Binding-site contacts:
Ligand atom C3 contacts residue TRP418 of chain 1.A at 3.8 Å (hydrophobic).
Ligand atom O2 contacts residue GLU368 of chain 1.A at 2.6 Å (salt-bridge).
Ligand atom O1 contacts residue GLU173 of chain 1.A at 2.5 Å (salt-bridge).
Ligand atom C3 contacts residue GLU368 of chain 1.A at 3.5 Å.
Ligand atom O5 contacts residue GLU368 of chain 1.A at 3.2 Å (salt-bridge).
Ligand atom C4 contacts residue GLU425 of chain 1.A at 3.7 Å.
Ligand atom O2 contacts residue ASN302 of chain 1.A at 3.5 Å (h-bond).
Ligand atom C4 contacts residue TRP418 of chain 1.A at 3.8 Å (hydrophobic).
Ligand atom C3 contacts residue GLN23 of chain 1.A at 3.7 Å.
Ligand atom C4 contacts residue TRP426 of chain 1.A at 3.8 Å (hydrophobic).
Ligand atom O3 contacts residue GLN23 of chain 1.A at 2.6 Å (h-bond).
Ligand atom C1 contacts residue GLU173 of chain 1.A at 3.5 Å.
Ligand atom C6 contacts residue TYR304 of chain 1.A at 3.8 Å (hydrophobic).
Ligand atom C3 contacts residue TRP426 of chain 1.A at 3.9 Å (hydrophobic).
Ligand atom C2 contacts residue GLU173 of chain 1.A at 3.5 Å.
Ligand atom C6 contacts residue GLU425 of chain 1.A at 3.3 Å.
Ligand atom O6 contacts residue PHE434 of chain 1.A at 3.6 Å.
Ligand atom C6 contacts residue TRP418 of chain 1.A at 3.8 Å (hydrophobic).
Ligand atom O5 contacts residue TYR304 of chain 1.A at 3.1 Å (h-bond).
Ligand atom C2 contacts residue GLU368 of chain 1.A at 3.2 Å.
Ligand atom C1 contacts residue TYR304 of chain 1.A at 3.7 Å (hydrophobic).
Ligand atom O4 contacts residue GLU425 of chain 1.A at 2.8 Å (salt-bridge).
Ligand atom O1 contacts residue TYR304 of chain 1.A at 3.5 Å.
Ligand atom O4 contacts residue TRP426 of chain 1.A at 3.8 Å.
Ligand atom O1 contacts residue GLU368 of chain 1.A at 3.1 Å (salt-bridge).
Ligand atom O6 contacts residue GLU425 of chain 1.A at 2.6 Å (salt-bridge).
Ligand atom O4 contacts residue TRP418 of chain 1.A at 3.0 Å.
Ligand atom C5 contacts residue GLU368 of chain 1.A at 3.5 Å.
Ligand atom C1 contacts residue GLU368 of chain 1.A at 2.9 Å.
Ligand atom C6 contacts residue PHE434 of chain 1.A at 3.5 Å (hydrophobic).
Ligand atom C5 contacts residue TYR304 of chain 1.A at 3.2 Å (hydrophobic).
Ligand atom O4 contacts residue GLN23 of chain 1.A at 2.8 Å (h-bond).
Ligand atom O1 contacts residue ASN302 of chain 1.A at 3.8 Å.
Ligand atom O3 contacts residue HIS126 of chain 1.A at 3.0 Å (h-bond).
Ligand atom O2 contacts residue GLU173 of chain 1.A at 3.3 Å (salt-bridge).
Ligand atom C5 contacts residue TRP418 of chain 1.A at 3.7 Å (hydrophobic).
Ligand atom O3 contacts residue TRP426 of chain 1.A at 2.8 Å (h-bond).
Ligand atom O2 contacts residue ASN172 of chain 1.A at 3.0 Å (h-bond).
Ligand atom O2 contacts residue HIS126 of chain 1.A at 3.4 Å (h-bond).
Ligand atom C3 contacts residue HIS126 of chain 1.A at 3.9 Å.

Sequence of chain 1.A:
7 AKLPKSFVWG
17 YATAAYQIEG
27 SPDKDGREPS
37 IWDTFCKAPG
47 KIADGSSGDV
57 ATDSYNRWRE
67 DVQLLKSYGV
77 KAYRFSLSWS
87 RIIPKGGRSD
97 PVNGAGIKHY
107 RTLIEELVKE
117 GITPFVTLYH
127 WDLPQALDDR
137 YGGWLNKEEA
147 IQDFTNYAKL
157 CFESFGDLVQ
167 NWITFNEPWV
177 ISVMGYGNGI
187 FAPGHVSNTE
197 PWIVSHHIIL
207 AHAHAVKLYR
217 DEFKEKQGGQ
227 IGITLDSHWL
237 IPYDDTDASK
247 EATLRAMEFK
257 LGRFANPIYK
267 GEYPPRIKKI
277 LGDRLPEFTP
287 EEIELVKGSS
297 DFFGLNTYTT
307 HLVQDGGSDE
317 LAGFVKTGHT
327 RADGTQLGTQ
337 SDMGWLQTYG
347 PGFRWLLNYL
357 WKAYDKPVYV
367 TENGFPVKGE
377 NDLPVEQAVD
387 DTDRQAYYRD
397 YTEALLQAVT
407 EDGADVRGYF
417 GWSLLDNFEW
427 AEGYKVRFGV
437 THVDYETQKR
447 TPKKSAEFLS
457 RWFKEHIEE

A small-molecule ligand and the protein it binds are described below.
Small molecule (SMILES): O=C1O[C@H](CO)[C@@H](O)[C@H](O)[C@H]1O